Binding-site contacts:
Ligand atom O14 contacts residue ASP30 of chain 1.B at 2.5 Å (salt-bridge).
Ligand atom P9 contacts residue ZN1 of chain 1.J at 3.3 Å.
Ligand atom O14 contacts residue ZN1 of chain 1.J at 2.4 Å.
Ligand atom C6 contacts residue ASP30 of chain 1.B at 3.5 Å.
Ligand atom O10 contacts residue CA1 of chain 1.K at 3.7 Å.
Ligand atom O12 contacts residue HIS164 of chain 1.B at 3.2 Å (h-bond).
Ligand atom O12 contacts residue ARG161 of chain 1.B at 2.9 Å (salt-bridge).
Ligand atom O11 contacts residue CA1 of chain 1.K at 2.3 Å.
Ligand atom O14 contacts residue ILE183 of chain 1.B at 3.7 Å.
Ligand atom C5 contacts residue GLU185 of chain 1.B at 3.4 Å.
Ligand atom O10 contacts residue ARG25 of chain 1.B at 3.5 Å (salt-bridge).
Ligand atom O4 contacts residue CA1 of chain 1.K at 3.0 Å.
Ligand atom O10 contacts residue GLU26 of chain 1.B at 3.0 Å (salt-bridge).
Ligand atom O11 contacts residue ARG161 of chain 1.B at 2.8 Å (salt-bridge).
Ligand atom C7 contacts residue THR165 of chain 1.B at 3.4 Å.
Ligand atom O12 contacts residue THR165 of chain 1.B at 2.6 Å (h-bond).
Ligand atom O8 contacts residue THR165 of chain 1.B at 3.6 Å (h-bond).
Ligand atom C5 contacts residue ZN1 of chain 1.J at 3.3 Å.
Ligand atom P9 contacts residue CA1 of chain 1.K at 3.1 Å.
Ligand atom O11 contacts residue GLU26 of chain 1.B at 3.3 Å (salt-bridge).
Ligand atom C2 contacts residue CYS55 of chain 1.B at 3.7 Å (hydrophobic).
Ligand atom O13 contacts residue ZN1 of chain 1.J at 2.5 Å.
Ligand atom O10 contacts residue ZN1 of chain 1.J at 2.1 Å.
Ligand atom P9 contacts residue THR165 of chain 1.B at 3.7 Å.
Ligand atom C2 contacts residue GLU185 of chain 1.B at 3.3 Å.
Ligand atom O11 contacts residue ARG25 of chain 1.B at 3.1 Å (salt-bridge).
Ligand atom O13 contacts residue GLU26 of chain 1.B at 2.7 Å (salt-bridge).
Ligand atom P9 contacts residue HIS164 of chain 1.B at 3.7 Å.
Ligand atom O10 contacts residue HIS164 of chain 1.B at 2.9 Å (h-bond).
Ligand atom O10 contacts residue GLY163 of chain 1.B at 3.7 Å.
Ligand atom O13 contacts residue CA1 of chain 1.K at 2.8 Å.
Ligand atom C3 contacts residue CA1 of chain 1.K at 3.8 Å.
Ligand atom O12 contacts residue GLY163 of chain 1.B at 3.5 Å.
Ligand atom O14 contacts residue HIS164 of chain 1.B at 3.2 Å.
Ligand atom C3 contacts residue GLU185 of chain 1.B at 3.3 Å.
Ligand atom C6 contacts residue ZN1 of chain 1.J at 3.3 Å.
Ligand atom O8 contacts residue ZN1 of chain 1.J at 3.6 Å.
Ligand atom O8 contacts residue CA1 of chain 1.K at 3.0 Å.
Ligand atom O1 contacts residue CYS55 of chain 1.B at 3.4 Å (h-bond).
Ligand atom O1 contacts residue PHE101 of chain 1.B at 3.2 Å.

A small-molecule ligand and the protein it binds are described below.
Small molecule (SMILES): O=C(CO)[C@H](O)[C@H](O)COP(=O)(O)O

Sequence of chain 1.B:
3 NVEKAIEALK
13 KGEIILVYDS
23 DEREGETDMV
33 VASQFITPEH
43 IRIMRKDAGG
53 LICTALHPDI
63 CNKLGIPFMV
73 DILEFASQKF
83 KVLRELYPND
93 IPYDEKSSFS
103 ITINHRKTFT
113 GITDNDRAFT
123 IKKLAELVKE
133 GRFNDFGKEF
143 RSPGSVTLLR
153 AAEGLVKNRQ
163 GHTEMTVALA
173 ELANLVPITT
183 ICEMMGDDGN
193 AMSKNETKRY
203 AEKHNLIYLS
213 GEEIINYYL